Sequence of chain 1.B:
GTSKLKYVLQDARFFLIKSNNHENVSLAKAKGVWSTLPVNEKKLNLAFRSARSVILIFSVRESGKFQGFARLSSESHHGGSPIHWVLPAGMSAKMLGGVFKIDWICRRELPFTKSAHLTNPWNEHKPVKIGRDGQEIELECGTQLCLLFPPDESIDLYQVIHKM

A small-molecule ligand and the protein it binds are described below.
Small molecule (SMILES): c1n[nH]c(N[C@H]2CCCN2)n1

Binding-site contacts:
Ligand atom C04 contacts residue LEU113 of chain 1.B at 4.3 Å (hydrophobic).
Ligand atom C02 contacts residue SER52 of chain 1.B at 3.1 Å.
Ligand atom C05 contacts residue SO41 of chain 1.I at 3.1 Å.
Ligand atom N11 contacts residue LEU54 of chain 1.B at 4.3 Å.
Ligand atom N11 contacts residue MET108 of chain 1.B at 3.8 Å.
Ligand atom N08 contacts residue LEU54 of chain 1.B at 4.0 Å.
Ligand atom N11 contacts residue SO41 of chain 1.I at 4.0 Å.
Ligand atom C02 contacts residue LEU113 of chain 1.B at 4.2 Å (hydrophobic).
Ligand atom N06 contacts residue SO41 of chain 1.I at 2.7 Å (h-bond).
Ligand atom C02 contacts residue TRP51 of chain 1.B at 3.8 Å (hydrophobic).
Ligand atom C10 contacts residue ASP150 of chain 1.B at 3.5 Å.
Ligand atom C10 contacts residue LEU54 of chain 1.B at 3.6 Å (hydrophobic).
Ligand atom N09 contacts residue ASP150 of chain 1.B at 3.4 Å (salt-bridge).
Ligand atom C01 contacts residue TRP51 of chain 1.B at 4.0 Å (hydrophobic).
Ligand atom C01 contacts residue SO41 of chain 1.I at 4.0 Å.
Ligand atom N08 contacts residue ASP150 of chain 1.B at 4.4 Å.
Ligand atom N09 contacts residue THR53 of chain 1.B at 3.1 Å (h-bond).
Ligand atom C01 contacts residue ASN41 of chain 1.B at 3.5 Å.
Ligand atom N08 contacts residue THR53 of chain 1.B at 3.5 Å.
Ligand atom C05 contacts residue LEU113 of chain 1.B at 4.2 Å (hydrophobic).
Ligand atom N06 contacts residue MET108 of chain 1.B at 3.9 Å.
Ligand atom C04 contacts residue TRP51 of chain 1.B at 4.2 Å (hydrophobic).
Ligand atom C07 contacts residue LEU113 of chain 1.B at 3.8 Å (hydrophobic).
Ligand atom N03 contacts residue SER52 of chain 1.B at 2.7 Å (h-bond).
Ligand atom C07 contacts residue SO41 of chain 1.I at 3.8 Å.
Ligand atom N08 contacts residue LEU113 of chain 1.B at 3.6 Å.
Ligand atom N03 contacts residue LEU113 of chain 1.B at 3.7 Å.
Ligand atom N06 contacts residue LEU113 of chain 1.B at 3.9 Å.
Ligand atom N08 contacts residue SER52 of chain 1.B at 3.7 Å.
Ligand atom C04 contacts residue SO41 of chain 1.I at 3.3 Å.
Ligand atom N03 contacts residue TRP51 of chain 1.B at 3.9 Å.
Ligand atom C02 contacts residue TRP102 of chain 1.B at 3.9 Å (hydrophobic).
Ligand atom C10 contacts residue THR53 of chain 1.B at 4.2 Å.
Ligand atom N09 contacts residue LEU54 of chain 1.B at 3.4 Å (h-bond).
Ligand atom C04 contacts residue SER52 of chain 1.B at 4.3 Å.
Ligand atom C07 contacts residue MET108 of chain 1.B at 4.1 Å (hydrophobic).
Ligand atom C01 contacts residue LEU113 of chain 1.B at 4.5 Å (hydrophobic).
Ligand atom C01 contacts residue TRP102 of chain 1.B at 3.6 Å (hydrophobic).
Ligand atom N09 contacts residue LEU113 of chain 1.B at 4.3 Å.
Ligand atom C05 contacts residue ASN41 of chain 1.B at 3.5 Å.